A protein and the small-molecule ligand that binds it are described below.
Small molecule (SMILES): CC(=O)N[C@@H]1[C@@H](O)[C@H](O)[C@@H](CO)O[C@H]1O

Binding-site contacts:
Ligand atom O7 contacts residue ASN100 of chain 3.A at 3.0 Å (h-bond).
Ligand atom C1 contacts residue SER102 of chain 3.A at 3.6 Å.
Ligand atom C4 contacts residue ASN100 of chain 3.A at 4.2 Å.
Ligand atom C3 contacts residue ASN100 of chain 3.A at 3.8 Å.
Ligand atom C8 contacts residue ASN100 of chain 3.A at 4.1 Å.
Ligand atom O5 contacts residue ASN100 of chain 3.A at 2.3 Å (h-bond).
Ligand atom C2 contacts residue ASN100 of chain 3.A at 2.5 Å.
Ligand atom N2 contacts residue ASN100 of chain 3.A at 3.0 Å (h-bond).
Ligand atom O5 contacts residue SER102 of chain 3.A at 3.9 Å.
Ligand atom C7 contacts residue ASN100 of chain 3.A at 3.2 Å.
Ligand atom C5 contacts residue ASN100 of chain 3.A at 3.6 Å.
Ligand atom C1 contacts residue ASN100 of chain 3.A at 1.4 Å.

Sequence of chain 3.A:
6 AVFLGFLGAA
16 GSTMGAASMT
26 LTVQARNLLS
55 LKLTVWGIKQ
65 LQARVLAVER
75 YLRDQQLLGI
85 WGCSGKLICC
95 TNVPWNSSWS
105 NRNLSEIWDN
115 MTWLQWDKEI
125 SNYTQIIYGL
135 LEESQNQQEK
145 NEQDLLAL